This small molecule binds to this protein.
Small molecule (SMILES): CC(=O)N[C@@H]1[C@@H](O)[C@H](O)[C@@H](CO)O[C@H]1O

Binding-site contacts:
Ligand atom C7 contacts residue ASN216 of chain 1.B at 3.7 Å.
Ligand atom O6 contacts residue VAL205 of chain 1.B at 3.4 Å.
Ligand atom O5 contacts residue ASP214 of chain 1.B at 4.3 Å.
Ligand atom O5 contacts residue VAL205 of chain 1.B at 4.2 Å.
Ligand atom C6 contacts residue ASP214 of chain 1.B at 3.4 Å.
Ligand atom C8 contacts residue ASN216 of chain 1.B at 4.0 Å.
Ligand atom C5 contacts residue ASN216 of chain 1.B at 3.7 Å.
Ligand atom C4 contacts residue ASN216 of chain 1.B at 4.2 Å.
Ligand atom C2 contacts residue ASN216 of chain 1.B at 2.5 Å.
Ligand atom O5 contacts residue ASN216 of chain 1.B at 2.4 Å (h-bond).
Ligand atom C5 contacts residue ASP214 of chain 1.B at 4.3 Å.
Ligand atom N2 contacts residue ASN216 of chain 1.B at 2.9 Å (h-bond).
Ligand atom C1 contacts residue ASN216 of chain 1.B at 1.4 Å.
Ligand atom C3 contacts residue ASN216 of chain 1.B at 3.8 Å.
Ligand atom C6 contacts residue VAL205 of chain 1.B at 4.3 Å (hydrophobic).
Ligand atom O6 contacts residue ASP214 of chain 1.B at 4.0 Å.

Sequence of chain 1.B:
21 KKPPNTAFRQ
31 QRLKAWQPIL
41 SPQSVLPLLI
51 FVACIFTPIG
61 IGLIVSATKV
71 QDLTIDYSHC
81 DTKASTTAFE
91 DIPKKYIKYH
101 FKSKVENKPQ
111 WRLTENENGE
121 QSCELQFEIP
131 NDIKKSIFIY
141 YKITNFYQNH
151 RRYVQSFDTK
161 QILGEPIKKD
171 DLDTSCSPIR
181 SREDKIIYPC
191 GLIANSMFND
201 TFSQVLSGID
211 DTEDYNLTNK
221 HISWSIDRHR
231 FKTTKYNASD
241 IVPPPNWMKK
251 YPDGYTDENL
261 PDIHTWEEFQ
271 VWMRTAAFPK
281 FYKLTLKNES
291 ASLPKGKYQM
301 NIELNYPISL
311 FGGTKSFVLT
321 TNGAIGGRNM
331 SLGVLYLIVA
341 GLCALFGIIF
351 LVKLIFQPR